Binding-site contacts:
Ligand atom C4 contacts residue ASN154 of chain 7.E at 4.2 Å.
Ligand atom O5 contacts residue ASN154 of chain 7.E at 2.4 Å (h-bond).
Ligand atom O6 contacts residue SER157 of chain 7.E at 4.2 Å.
Ligand atom C3 contacts residue ASN154 of chain 7.E at 3.8 Å.
Ligand atom O5 contacts residue SER157 of chain 7.E at 4.0 Å.
Ligand atom C5 contacts residue ASN154 of chain 7.E at 3.6 Å.
Ligand atom C8 contacts residue ASN154 of chain 7.E at 3.7 Å.
Ligand atom C1 contacts residue SER156 of chain 7.E at 4.0 Å.
Ligand atom C2 contacts residue ASN154 of chain 7.E at 2.5 Å.
Ligand atom C7 contacts residue ASN154 of chain 7.E at 3.3 Å.
Ligand atom O7 contacts residue ASN154 of chain 7.E at 3.5 Å (h-bond).
Ligand atom N2 contacts residue ASN154 of chain 7.E at 2.8 Å (h-bond).
Ligand atom C1 contacts residue ASN154 of chain 7.E at 1.4 Å.
Ligand atom C1 contacts residue SER157 of chain 7.E at 4.3 Å.

The small molecule below binds the protein below.
Small molecule (SMILES): CC(=O)N[C@@H]1[C@@H](O)[C@H](O)[C@@H](CO)O[C@H]1O

Sequence of chain 7.E:
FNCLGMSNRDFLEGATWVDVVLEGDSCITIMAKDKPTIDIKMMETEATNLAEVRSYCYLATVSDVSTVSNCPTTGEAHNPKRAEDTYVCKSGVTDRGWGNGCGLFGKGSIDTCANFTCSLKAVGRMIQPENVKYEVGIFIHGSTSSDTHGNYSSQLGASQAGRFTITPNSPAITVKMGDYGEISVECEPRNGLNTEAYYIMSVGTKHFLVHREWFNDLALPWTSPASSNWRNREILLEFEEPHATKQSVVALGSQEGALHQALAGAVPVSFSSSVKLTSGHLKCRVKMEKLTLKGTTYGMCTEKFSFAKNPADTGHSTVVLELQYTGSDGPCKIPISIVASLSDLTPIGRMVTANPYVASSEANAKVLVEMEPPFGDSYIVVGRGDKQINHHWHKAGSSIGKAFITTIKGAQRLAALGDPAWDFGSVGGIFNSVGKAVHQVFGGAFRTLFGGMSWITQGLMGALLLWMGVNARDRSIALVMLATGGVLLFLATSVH